Binding-site contacts:
Ligand atom C7 contacts residue ASN334 of chain 1.M at 3.9 Å.
Ligand atom N2 contacts residue ASN334 of chain 1.M at 2.9 Å (h-bond).
Ligand atom C1 contacts residue ASN334 of chain 1.M at 1.4 Å.
Ligand atom C5 contacts residue ASN334 of chain 1.M at 3.6 Å.
Ligand atom C2 contacts residue ASN334 of chain 1.M at 2.4 Å.
Ligand atom C3 contacts residue ASN334 of chain 1.M at 3.8 Å.
Ligand atom C4 contacts residue ASN334 of chain 1.M at 4.1 Å.
Ligand atom O5 contacts residue ASN334 of chain 1.M at 2.3 Å (h-bond).
Ligand atom O7 contacts residue ASN334 of chain 1.M at 4.3 Å.

The small molecule below binds the protein below.
Small molecule (SMILES): CC(=O)N[C@@H]1[C@@H](O)[C@H](O)[C@@H](CO)O[C@H]1O

Sequence of chain 1.M:
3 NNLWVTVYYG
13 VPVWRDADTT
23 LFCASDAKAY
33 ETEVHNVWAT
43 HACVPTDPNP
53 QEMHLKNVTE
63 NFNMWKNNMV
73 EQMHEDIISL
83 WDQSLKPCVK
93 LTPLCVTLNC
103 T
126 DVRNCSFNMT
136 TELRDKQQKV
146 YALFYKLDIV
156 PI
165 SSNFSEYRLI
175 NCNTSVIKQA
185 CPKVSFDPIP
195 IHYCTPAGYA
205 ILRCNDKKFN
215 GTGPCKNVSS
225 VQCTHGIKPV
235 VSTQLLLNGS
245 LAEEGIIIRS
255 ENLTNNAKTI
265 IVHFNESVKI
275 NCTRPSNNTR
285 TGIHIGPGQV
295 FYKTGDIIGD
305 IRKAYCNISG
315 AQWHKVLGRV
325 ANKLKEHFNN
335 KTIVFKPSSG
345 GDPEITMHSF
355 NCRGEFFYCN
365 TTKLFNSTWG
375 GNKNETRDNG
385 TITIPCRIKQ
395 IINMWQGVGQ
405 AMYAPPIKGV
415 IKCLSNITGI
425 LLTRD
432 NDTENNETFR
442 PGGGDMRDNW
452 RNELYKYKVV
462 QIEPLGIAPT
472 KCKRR